This small molecule binds to this protein.
Small molecule (SMILES): Nc1ncnc2c1ncn2[C@@H]1O[C@H](COP(=O)(O)O)[C@@H](OP(=O)(O)O)[C@H]1O

Binding-site contacts:
Ligand atom P2 contacts residue LYS52 of chain 1.A at 3.6 Å.
Ligand atom O2' contacts residue MET260 of chain 1.A at 3.6 Å.
Ligand atom C2 contacts residue TRP57 of chain 1.A at 3.3 Å (hydrophobic).
Ligand atom O3P contacts residue ARG261 of chain 1.A at 3.4 Å (salt-bridge).
Ligand atom O2' contacts residue PHE259 of chain 1.A at 3.6 Å (h-bond).
Ligand atom O3P contacts residue ARG134 of chain 1.A at 2.8 Å (salt-bridge).
Ligand atom N7 contacts residue MET260 of chain 1.A at 3.5 Å (h-bond).
Ligand atom O1P contacts residue LYS262 of chain 1.A at 2.8 Å (salt-bridge).
Ligand atom N1 contacts residue TRP57 of chain 1.A at 3.3 Å.
Ligand atom N6 contacts residue MET236 of chain 1.A at 3.1 Å (h-bond).
Ligand atom O2P contacts residue ARG261 of chain 1.A at 3.0 Å (salt-bridge).
Ligand atom O2' contacts residue ARG261 of chain 1.A at 3.3 Å (salt-bridge).
Ligand atom O5' contacts residue GLY54 of chain 1.A at 3.3 Å (h-bond).
Ligand atom N3 contacts residue TYR197 of chain 1.A at 3.1 Å (h-bond).
Ligand atom O6P contacts residue THR55 of chain 1.A at 2.7 Å (h-bond).
Ligand atom C8 contacts residue MET260 of chain 1.A at 3.2 Å (hydrophobic).
Ligand atom O6P contacts residue LYS52 of chain 1.A at 3.0 Å (salt-bridge).
Ligand atom O3' contacts residue ARG134 of chain 1.A at 3.5 Å (salt-bridge).
Ligand atom O4P contacts residue LYS52 of chain 1.A at 3.0 Å (salt-bridge).
Ligand atom N6 contacts residue PHE233 of chain 1.A at 3.6 Å (h-bond).
Ligand atom O6P contacts residue GLY54 of chain 1.A at 2.9 Å (h-bond).
Ligand atom O5P contacts residue GLY54 of chain 1.A at 3.7 Å.
Ligand atom O5P contacts residue THR55 of chain 1.A at 2.9 Å (h-bond).
Ligand atom O4P contacts residue PHE259 of chain 1.A at 3.2 Å.
Ligand atom N6 contacts residue TRP57 of chain 1.A at 3.4 Å.
Ligand atom P2 contacts residue THR55 of chain 1.A at 3.4 Å.
Ligand atom O3' contacts residue SER142 of chain 1.A at 3.3 Å (h-bond).
Ligand atom O2P contacts residue SER142 of chain 1.A at 2.7 Å (h-bond).
Ligand atom N6 contacts residue THR231 of chain 1.A at 2.6 Å (h-bond).
Ligand atom O6P contacts residue SER53 of chain 1.A at 3.0 Å (h-bond).
Ligand atom O5' contacts residue LYS52 of chain 1.A at 3.4 Å.
Ligand atom C6 contacts residue TRP57 of chain 1.A at 3.5 Å (hydrophobic).
Ligand atom P1 contacts residue SER142 of chain 1.A at 3.3 Å.
Ligand atom O3P contacts residue SER142 of chain 1.A at 3.4 Å (h-bond).
Ligand atom C3' contacts residue SER142 of chain 1.A at 3.6 Å.
Ligand atom O2' contacts residue PHE233 of chain 1.A at 3.5 Å.
Ligand atom O1P contacts residue GLY263 of chain 1.A at 2.7 Å (h-bond).
Ligand atom N3 contacts residue GLY263 of chain 1.A at 3.6 Å.
Ligand atom N6 contacts residue SER232 of chain 1.A at 3.5 Å.
Ligand atom O5P contacts residue THR56 of chain 1.A at 2.6 Å (h-bond).

Sequence of chain 1.A:
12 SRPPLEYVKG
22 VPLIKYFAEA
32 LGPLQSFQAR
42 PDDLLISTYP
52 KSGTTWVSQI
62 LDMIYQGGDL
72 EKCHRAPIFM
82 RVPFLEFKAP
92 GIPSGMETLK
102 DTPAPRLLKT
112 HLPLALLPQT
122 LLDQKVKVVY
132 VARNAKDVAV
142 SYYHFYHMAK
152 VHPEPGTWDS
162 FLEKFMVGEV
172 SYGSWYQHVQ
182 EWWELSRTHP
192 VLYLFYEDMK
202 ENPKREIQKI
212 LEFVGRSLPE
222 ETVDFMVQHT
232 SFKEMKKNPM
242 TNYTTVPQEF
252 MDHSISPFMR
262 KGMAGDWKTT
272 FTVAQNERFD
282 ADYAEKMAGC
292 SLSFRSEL